A small-molecule ligand and the protein it binds are described below.
Small molecule (SMILES): CC(=O)N[C@@H]1[C@@H](O)[C@H](O)[C@@H](CO)O[C@H]1O

Binding-site contacts:
Ligand atom C2 contacts residue ASN87 of chain 12.A at 2.4 Å.
Ligand atom C1 contacts residue ASN87 of chain 12.A at 1.4 Å.
Ligand atom C4 contacts residue ASN87 of chain 12.A at 4.2 Å.
Ligand atom O7 contacts residue ASP85 of chain 12.A at 3.4 Å (salt-bridge).
Ligand atom C5 contacts residue LEU151 of chain 12.A at 4.1 Å (hydrophobic).
Ligand atom C6 contacts residue LEU151 of chain 12.A at 3.8 Å (hydrophobic).
Ligand atom C3 contacts residue ASN87 of chain 12.A at 3.8 Å.
Ligand atom C8 contacts residue ASN87 of chain 12.A at 4.3 Å.
Ligand atom O4 contacts residue LEU151 of chain 12.A at 4.1 Å.
Ligand atom C5 contacts residue ASN87 of chain 12.A at 3.7 Å.
Ligand atom C7 contacts residue ASP85 of chain 12.A at 4.4 Å.
Ligand atom C6 contacts residue LEU91 of chain 12.A at 3.7 Å (hydrophobic).
Ligand atom C1 contacts residue SER89 of chain 12.A at 4.5 Å.
Ligand atom O5 contacts residue ASN87 of chain 12.A at 2.4 Å (h-bond).
Ligand atom O6 contacts residue LEU91 of chain 12.A at 4.1 Å.
Ligand atom N2 contacts residue ASN87 of chain 12.A at 2.8 Å (h-bond).
Ligand atom O7 contacts residue ASN87 of chain 12.A at 3.0 Å (h-bond).
Ligand atom C7 contacts residue ASN87 of chain 12.A at 3.1 Å.

Sequence of chain 12.A:
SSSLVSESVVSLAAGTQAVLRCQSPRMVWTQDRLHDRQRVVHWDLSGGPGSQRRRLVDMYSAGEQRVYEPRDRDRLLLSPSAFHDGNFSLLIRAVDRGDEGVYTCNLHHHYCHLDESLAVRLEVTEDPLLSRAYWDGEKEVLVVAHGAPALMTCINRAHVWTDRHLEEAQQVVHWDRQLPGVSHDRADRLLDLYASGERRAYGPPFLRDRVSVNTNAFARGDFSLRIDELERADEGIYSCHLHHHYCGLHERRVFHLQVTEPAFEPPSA